The protein below binds the small molecule below.
Small molecule (SMILES): [H]/N=C/[C@H](C[C@@H]1CCNC1=O)NC(=O)[C@@H]1[C@@H]2[C@H](CN1C(=O)[C@@H](NC(=O)C(F)(F)F)C(C)(C)C)C2(C)C

Sequence of chain 1.A:
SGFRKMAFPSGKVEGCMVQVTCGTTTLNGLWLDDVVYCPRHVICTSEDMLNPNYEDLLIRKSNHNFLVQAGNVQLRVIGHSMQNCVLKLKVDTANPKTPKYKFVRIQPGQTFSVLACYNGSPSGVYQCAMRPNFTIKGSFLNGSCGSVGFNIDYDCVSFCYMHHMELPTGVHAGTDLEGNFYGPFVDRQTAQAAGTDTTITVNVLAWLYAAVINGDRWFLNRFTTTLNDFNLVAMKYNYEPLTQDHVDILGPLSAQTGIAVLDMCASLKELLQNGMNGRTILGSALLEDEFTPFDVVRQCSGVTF

Sequence of chain 2.A:
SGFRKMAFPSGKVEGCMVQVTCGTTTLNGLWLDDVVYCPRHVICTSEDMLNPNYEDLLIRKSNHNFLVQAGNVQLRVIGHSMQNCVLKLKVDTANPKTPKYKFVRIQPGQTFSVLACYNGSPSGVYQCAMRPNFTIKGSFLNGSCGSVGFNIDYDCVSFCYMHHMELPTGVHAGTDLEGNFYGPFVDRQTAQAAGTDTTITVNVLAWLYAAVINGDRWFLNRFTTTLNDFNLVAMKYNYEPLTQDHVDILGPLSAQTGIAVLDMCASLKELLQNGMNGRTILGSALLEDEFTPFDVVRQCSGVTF

Binding-site contacts:
Ligand atom C2 contacts residue CYS145 of chain 2.A at 2.7 Å (hydrophobic).
Ligand atom C3 contacts residue HIS41 of chain 2.A at 3.8 Å.
Ligand atom C22 contacts residue GLU166 of chain 2.A at 3.6 Å.
Ligand atom O1 contacts residue PHE140 of chain 2.A at 3.4 Å.
Ligand atom O4 contacts residue GLN189 of chain 2.A at 3.4 Å.
Ligand atom C8 contacts residue GLU166 of chain 2.A at 3.5 Å.
Ligand atom C21 contacts residue GLU166 of chain 2.A at 3.7 Å.
Ligand atom N1 contacts residue CYS145 of chain 2.A at 2.9 Å (h-bond).
Ligand atom O1 contacts residue GLU166 of chain 2.A at 3.5 Å.
Ligand atom F2 contacts residue LEU167 of chain 2.A at 3.3 Å.
Ligand atom O3 contacts residue MET165 of chain 2.A at 3.2 Å.
Ligand atom C4 contacts residue CYS145 of chain 2.A at 3.1 Å (hydrophobic).
Ligand atom N2 contacts residue GLU166 of chain 2.A at 3.1 Å (salt-bridge).
Ligand atom O1 contacts residue HIS172 of chain 2.A at 3.4 Å.
Ligand atom C20 contacts residue TYR54 of chain 2.A at 3.8 Å (hydrophobic).
Ligand atom N5 contacts residue CYS145 of chain 2.A at 2.7 Å (h-bond).
Ligand atom C9 contacts residue MET165 of chain 2.A at 3.8 Å (hydrophobic).
Ligand atom F3 contacts residue GLN192 of chain 2.A at 3.2 Å.
Ligand atom C1 contacts residue HIS164 of chain 2.A at 3.6 Å.
Ligand atom C8 contacts residue HIS163 of chain 2.A at 3.8 Å.
Ligand atom C4 contacts residue HIS163 of chain 2.A at 3.8 Å.
Ligand atom N1 contacts residue HIS164 of chain 2.A at 2.9 Å (h-bond).
Ligand atom O3 contacts residue GLU166 of chain 2.A at 2.9 Å (salt-bridge).
Ligand atom C6 contacts residue ASN142 of chain 2.A at 3.3 Å.
Ligand atom C7 contacts residue ASN142 of chain 2.A at 3.8 Å.
Ligand atom N2 contacts residue PHE140 of chain 2.A at 3.4 Å (h-bond).
Ligand atom F1 contacts residue THR190 of chain 2.A at 3.5 Å.
Ligand atom C6 contacts residue LEU141 of chain 2.A at 3.8 Å (hydrophobic).
Ligand atom O1 contacts residue HIS163 of chain 2.A at 2.7 Å (h-bond).
Ligand atom C20 contacts residue HIS41 of chain 2.A at 3.6 Å.
Ligand atom C17 contacts residue GLU166 of chain 2.A at 3.4 Å.
Ligand atom N5 contacts residue SER144 of chain 2.A at 3.4 Å (h-bond).
Ligand atom C9 contacts residue HIS164 of chain 2.A at 3.4 Å.
Ligand atom C19 contacts residue ARG188 of chain 2.A at 3.7 Å.
Ligand atom C3 contacts residue CYS145 of chain 2.A at 1.9 Å (hydrophobic).
Ligand atom F3 contacts residue THR190 of chain 2.A at 3.1 Å.
Ligand atom F2 contacts residue GLU166 of chain 2.A at 2.5 Å.
Ligand atom N4 contacts residue GLU166 of chain 2.A at 3.0 Å (salt-bridge).
Ligand atom C10 contacts residue GLN189 of chain 2.A at 3.7 Å.
Ligand atom N5 contacts residue GLY143 of chain 2.A at 3.4 Å (h-bond).